Sequence of chain 1.B:
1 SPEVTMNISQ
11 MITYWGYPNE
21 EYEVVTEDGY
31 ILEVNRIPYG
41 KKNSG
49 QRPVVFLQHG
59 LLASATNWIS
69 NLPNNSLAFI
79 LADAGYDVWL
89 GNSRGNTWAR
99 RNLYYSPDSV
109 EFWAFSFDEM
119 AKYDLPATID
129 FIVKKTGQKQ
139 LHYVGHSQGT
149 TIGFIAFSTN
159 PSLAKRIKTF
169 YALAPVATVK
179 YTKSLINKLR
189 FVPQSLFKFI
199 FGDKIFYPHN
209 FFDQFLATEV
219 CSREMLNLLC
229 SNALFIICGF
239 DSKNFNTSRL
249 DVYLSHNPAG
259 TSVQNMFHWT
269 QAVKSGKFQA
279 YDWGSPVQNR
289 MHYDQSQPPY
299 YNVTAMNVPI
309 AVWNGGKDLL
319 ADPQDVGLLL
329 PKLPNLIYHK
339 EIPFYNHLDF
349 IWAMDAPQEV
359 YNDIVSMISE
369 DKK

A small-molecule ligand and the protein it binds are described below.
Small molecule (SMILES): CC(=O)N[C@@H]1[C@@H](O)[C@H](O)[C@@H](CO)O[C@H]1O

Binding-site contacts:
Ligand atom O5 contacts residue ALA303 of chain 1.B at 3.8 Å.
Ligand atom C8 contacts residue ASN300 of chain 1.B at 4.3 Å.
Ligand atom C4 contacts residue ASN300 of chain 1.B at 4.2 Å.
Ligand atom O7 contacts residue ASN300 of chain 1.B at 3.3 Å (h-bond).
Ligand atom C1 contacts residue THR302 of chain 1.B at 3.6 Å.
Ligand atom C1 contacts residue ASN300 of chain 1.B at 1.4 Å.
Ligand atom O6 contacts residue THR302 of chain 1.B at 4.5 Å.
Ligand atom C3 contacts residue ASN300 of chain 1.B at 3.8 Å.
Ligand atom O5 contacts residue ASN300 of chain 1.B at 2.4 Å (h-bond).
Ligand atom C7 contacts residue ASN300 of chain 1.B at 3.2 Å.
Ligand atom C2 contacts residue ASN300 of chain 1.B at 2.5 Å.
Ligand atom C5 contacts residue ASN300 of chain 1.B at 3.7 Å.
Ligand atom C5 contacts residue THR302 of chain 1.B at 3.4 Å.
Ligand atom O6 contacts residue ALA303 of chain 1.B at 4.3 Å.
Ligand atom O5 contacts residue THR302 of chain 1.B at 3.2 Å (h-bond).
Ligand atom N2 contacts residue ASN300 of chain 1.B at 2.8 Å (h-bond).
Ligand atom C1 contacts residue ALA303 of chain 1.B at 4.5 Å (hydrophobic).
Ligand atom C6 contacts residue THR302 of chain 1.B at 3.9 Å.